Binding-site contacts:
Ligand atom C11 contacts residue ARG188 of chain 2.A at 3.1 Å.
Ligand atom C19 contacts residue ASN142 of chain 2.A at 3.8 Å.
Ligand atom C10 contacts residue MET49 of chain 2.A at 3.5 Å (hydrophobic).
Ligand atom C20 contacts residue ASN142 of chain 2.A at 3.7 Å.
Ligand atom C10 contacts residue GLN189 of chain 2.A at 3.6 Å.
Ligand atom C contacts residue CYS44 of chain 2.A at 3.1 Å (hydrophobic).
Ligand atom C6 contacts residue MET49 of chain 2.A at 3.5 Å (hydrophobic).
Ligand atom C13 contacts residue GLU166 of chain 2.A at 3.5 Å.
Ligand atom C18 contacts residue PHE140 of chain 2.A at 3.8 Å (hydrophobic).
Ligand atom C17 contacts residue ASN142 of chain 2.A at 3.8 Å.
Ligand atom C18 contacts residue ASN142 of chain 2.A at 3.6 Å.
Ligand atom N2 contacts residue CYS145 of chain 2.A at 3.4 Å (h-bond).
Ligand atom C9 contacts residue MET49 of chain 2.A at 3.6 Å (hydrophobic).
Ligand atom C12 contacts residue GLU166 of chain 2.A at 3.8 Å.
Ligand atom C11 contacts residue MET165 of chain 2.A at 3.2 Å (hydrophobic).
Ligand atom C17 contacts residue PHE140 of chain 2.A at 3.0 Å (hydrophobic).
Ligand atom C contacts residue HIS41 of chain 2.A at 3.5 Å.
Ligand atom O1 contacts residue GLU166 of chain 2.A at 2.8 Å (salt-bridge).
Ligand atom C11 contacts residue GLN189 of chain 2.A at 3.7 Å.
Ligand atom N2 contacts residue HIS163 of chain 2.A at 3.2 Å (h-bond).
Ligand atom C17 contacts residue GLU166 of chain 2.A at 3.5 Å.
Ligand atom N2 contacts residue MET165 of chain 2.A at 3.7 Å.
Ligand atom C18 contacts residue LEU141 of chain 2.A at 3.7 Å (hydrophobic).
Ligand atom C15 contacts residue CYS145 of chain 2.A at 3.6 Å (hydrophobic).
Ligand atom CL contacts residue GLN192 of chain 2.A at 3.6 Å.
Ligand atom C10 contacts residue MET165 of chain 2.A at 3.8 Å (hydrophobic).
Ligand atom C5 contacts residue HIS41 of chain 2.A at 3.8 Å.
Ligand atom C12 contacts residue MET165 of chain 2.A at 3.8 Å (hydrophobic).
Ligand atom C6 contacts residue HIS41 of chain 2.A at 3.4 Å.
Ligand atom O1 contacts residue MET165 of chain 2.A at 3.5 Å.
Ligand atom C contacts residue THR25 of chain 2.A at 3.8 Å.
Ligand atom N2 contacts residue GLU166 of chain 2.A at 3.8 Å.
Ligand atom C1 contacts residue MET49 of chain 2.A at 3.6 Å (hydrophobic).
Ligand atom CL contacts residue GLU166 of chain 2.A at 3.6 Å.
Ligand atom C10 contacts residue ARG188 of chain 2.A at 3.5 Å.
Ligand atom C12 contacts residue ARG188 of chain 2.A at 3.8 Å.
Ligand atom C17 contacts residue LEU141 of chain 2.A at 3.5 Å (hydrophobic).
Ligand atom CL contacts residue LEU167 of chain 2.A at 3.8 Å.
Ligand atom N1 contacts residue CYS145 of chain 2.A at 3.8 Å.
Ligand atom N3 contacts residue HIS163 of chain 2.A at 3.1 Å (h-bond).

Sequence of chain 2.A:
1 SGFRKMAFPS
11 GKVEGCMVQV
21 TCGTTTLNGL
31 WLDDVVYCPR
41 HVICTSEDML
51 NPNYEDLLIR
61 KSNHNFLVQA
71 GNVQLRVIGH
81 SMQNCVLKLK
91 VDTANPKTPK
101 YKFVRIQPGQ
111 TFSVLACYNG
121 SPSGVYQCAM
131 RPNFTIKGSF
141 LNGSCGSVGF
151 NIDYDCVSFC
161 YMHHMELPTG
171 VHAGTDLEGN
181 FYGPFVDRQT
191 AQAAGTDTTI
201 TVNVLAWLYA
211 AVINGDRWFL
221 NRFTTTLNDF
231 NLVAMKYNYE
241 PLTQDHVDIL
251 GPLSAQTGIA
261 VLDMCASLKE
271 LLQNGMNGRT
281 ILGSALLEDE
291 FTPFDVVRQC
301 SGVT

Sequence of chain 1.A:
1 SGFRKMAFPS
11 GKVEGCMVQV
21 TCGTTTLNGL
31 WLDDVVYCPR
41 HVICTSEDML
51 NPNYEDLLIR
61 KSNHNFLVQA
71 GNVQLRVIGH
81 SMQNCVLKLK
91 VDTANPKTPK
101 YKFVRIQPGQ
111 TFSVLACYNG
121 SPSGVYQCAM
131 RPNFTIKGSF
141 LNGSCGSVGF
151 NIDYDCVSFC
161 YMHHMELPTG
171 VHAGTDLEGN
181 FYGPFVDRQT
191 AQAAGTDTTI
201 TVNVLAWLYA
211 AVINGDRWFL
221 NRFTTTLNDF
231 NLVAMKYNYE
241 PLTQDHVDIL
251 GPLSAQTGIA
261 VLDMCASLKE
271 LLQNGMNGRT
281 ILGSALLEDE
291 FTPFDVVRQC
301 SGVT

A protein and the small-molecule ligand that binds it are described below.
Small molecule (SMILES): COc1ccc(N(Cc2cccc(Cl)c2)C(=O)Cn2nnc3ccccc32)cc1